Binding-site contacts:
Ligand atom O2 contacts residue GLY35 of chain 2.A at 3.6 Å.
Ligand atom C6 contacts residue PHE87 of chain 2.A at 4.0 Å (hydrophobic).
Ligand atom C6 contacts residue PHE136 of chain 2.A at 4.4 Å (hydrophobic).
Ligand atom C4 contacts residue ASP39 of chain 2.A at 3.5 Å.
Ligand atom C5 contacts residue ALA36 of chain 2.A at 4.0 Å (hydrophobic).
Ligand atom O6 contacts residue ASP39 of chain 2.A at 2.7 Å (salt-bridge).
Ligand atom O4 contacts residue PHE136 of chain 2.A at 4.2 Å.
Ligand atom C7 contacts residue PHE87 of chain 2.A at 4.2 Å (hydrophobic).
Ligand atom O4 contacts residue ASP39 of chain 2.A at 2.6 Å (salt-bridge).
Ligand atom O4 contacts residue GLY63 of chain 2.A at 3.2 Å.
Ligand atom O3 contacts residue GLY64 of chain 2.A at 3.0 Å (h-bond).
Ligand atom O2 contacts residue ALA36 of chain 2.A at 4.3 Å.
Ligand atom O5 contacts residue GLY35 of chain 2.A at 3.9 Å.
Ligand atom C7 contacts residue ALA36 of chain 2.A at 4.0 Å (hydrophobic).
Ligand atom O6 contacts residue SER34 of chain 2.A at 4.2 Å.
Ligand atom C5 contacts residue PHE87 of chain 2.A at 4.4 Å (hydrophobic).
Ligand atom C6 contacts residue ALA36 of chain 2.A at 3.7 Å (hydrophobic).
Ligand atom C6 contacts residue ASP39 of chain 2.A at 3.5 Å.
Ligand atom O6 contacts residue GLY35 of chain 2.A at 3.2 Å (h-bond).
Ligand atom C6 contacts residue GLY35 of chain 2.A at 4.4 Å.
Ligand atom C5 contacts residue ASP39 of chain 2.A at 4.1 Å.
Ligand atom O3 contacts residue GLY63 of chain 2.A at 3.7 Å.
Ligand atom C3 contacts residue GLY64 of chain 2.A at 3.9 Å.
Ligand atom C6 contacts residue ILE37 of chain 2.A at 3.4 Å (hydrophobic).
Ligand atom C4 contacts residue GLY63 of chain 2.A at 4.2 Å.
Ligand atom O6 contacts residue ILE37 of chain 2.A at 3.0 Å (h-bond).
Ligand atom C4 contacts residue GLY64 of chain 2.A at 3.5 Å.
Ligand atom O4 contacts residue GLY64 of chain 2.A at 3.5 Å (h-bond).
Ligand atom O6 contacts residue ALA36 of chain 2.A at 3.0 Å (h-bond).
Ligand atom O2 contacts residue GLY64 of chain 2.A at 4.3 Å.
Ligand atom O5 contacts residue ALA36 of chain 2.A at 3.0 Å (h-bond).
Ligand atom C1 contacts residue ALA36 of chain 2.A at 3.9 Å (hydrophobic).

The small molecule below binds the protein below.
Small molecule (SMILES): CO[C@H]1O[C@H](CO)[C@@H](O)[C@H](O)[C@@H]1O

Sequence of chain 2.A:
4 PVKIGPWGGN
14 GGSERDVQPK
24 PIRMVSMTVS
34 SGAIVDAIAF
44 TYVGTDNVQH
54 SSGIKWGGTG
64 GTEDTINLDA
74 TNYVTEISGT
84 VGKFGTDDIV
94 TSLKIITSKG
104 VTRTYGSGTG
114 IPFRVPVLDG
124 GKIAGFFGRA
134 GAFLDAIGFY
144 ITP